Binding-site contacts:
Ligand atom CD1 contacts residue LEU98 of chain 1.B at 3.3 Å (hydrophobic).
Ligand atom O contacts residue TYR63 of chain 1.B at 4.0 Å.
Ligand atom O1P contacts residue GLU39 of chain 1.B at 3.9 Å.
Ligand atom O1P contacts residue ARG36 of chain 1.B at 3.3 Å (salt-bridge).
Ligand atom OE2 contacts residue ARG66 of chain 1.B at 4.0 Å.
Ligand atom CB contacts residue LYS64 of chain 1.B at 3.5 Å.
Ligand atom C contacts residue HIS62 of chain 1.B at 3.7 Å.
Ligand atom O3P contacts residue ARG36 of chain 1.B at 3.1 Å (salt-bridge).
Ligand atom CG1 contacts residue THR76 of chain 1.B at 3.6 Å.
Ligand atom N contacts residue HIS62 of chain 1.B at 3.1 Å (h-bond).
Ligand atom CD1 contacts residue TYR63 of chain 1.B at 3.9 Å (hydrophobic).
Ligand atom O1P contacts residue THR40 of chain 1.B at 3.6 Å.
Ligand atom CE1 contacts residue HIS62 of chain 1.B at 3.5 Å.
Ligand atom CG contacts residue HIS62 of chain 1.B at 4.0 Å.
Ligand atom CB contacts residue HIS62 of chain 1.B at 3.5 Å.
Ligand atom CG1 contacts residue TYR91 of chain 1.B at 3.9 Å (hydrophobic).
Ligand atom O3P contacts residue HIS62 of chain 1.B at 3.1 Å (h-bond).
Ligand atom OH contacts residue CYS46 of chain 1.B at 3.7 Å.
Ligand atom OH contacts residue THR40 of chain 1.B at 3.6 Å (h-bond).
Ligand atom CG contacts residue LYS64 of chain 1.B at 3.5 Å.
Ligand atom CE2 contacts residue THR40 of chain 1.B at 4.0 Å.
Ligand atom CE1 contacts residue LYS64 of chain 1.B at 3.6 Å.
Ligand atom CA contacts residue HIS62 of chain 1.B at 3.3 Å.
Ligand atom O2P contacts residue THR40 of chain 1.B at 3.5 Å (h-bond).
Ligand atom CB contacts residue THR76 of chain 1.B at 3.4 Å.
Ligand atom P contacts residue ARG36 of chain 1.B at 3.7 Å.
Ligand atom CG1 contacts residue ILE75 of chain 1.B at 3.7 Å (hydrophobic).
Ligand atom C contacts residue TYR63 of chain 1.B at 4.0 Å (hydrophobic).
Ligand atom O contacts residue THR76 of chain 1.B at 3.2 Å (h-bond).
Ligand atom CG2 contacts residue ASP96 of chain 1.B at 3.3 Å.
Ligand atom CD1 contacts residue LYS64 of chain 1.B at 3.0 Å.
Ligand atom CG contacts residue LYS61 of chain 1.B at 4.0 Å.
Ligand atom CD1 contacts residue TYR63 of chain 1.B at 3.1 Å (hydrophobic).
Ligand atom CD1 contacts residue HIS62 of chain 1.B at 3.1 Å.
Ligand atom P contacts residue THR40 of chain 1.B at 3.9 Å.
Ligand atom CB contacts residue TYR63 of chain 1.B at 3.4 Å (hydrophobic).
Ligand atom CZ contacts residue LYS64 of chain 1.B at 4.0 Å.
Ligand atom CD2 contacts residue LYS64 of chain 1.B at 3.7 Å.
Ligand atom CG contacts residue HIS62 of chain 1.B at 3.7 Å.
Ligand atom CG1 contacts residue TYR63 of chain 1.B at 4.0 Å (hydrophobic).

The small molecule below binds the protein below.
Small molecule (SMILES): CC[C@H](C)[C@H](NC(=O)[C@H](CCC(=O)O)NC(=O)[C@H](CCC(=O)O)NC(=O)[C@H](Cc1ccc(OP(=O)(O)O)cc1)NC(C)=O)C(=O)N[C@@H](CCC(=O)O)C(=O)O

Sequence of chain 1.B:
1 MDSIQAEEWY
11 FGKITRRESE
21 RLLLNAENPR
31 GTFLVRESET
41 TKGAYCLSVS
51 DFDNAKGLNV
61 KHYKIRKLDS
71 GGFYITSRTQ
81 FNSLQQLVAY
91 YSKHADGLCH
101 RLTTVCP